Sequence of chain 1.A:
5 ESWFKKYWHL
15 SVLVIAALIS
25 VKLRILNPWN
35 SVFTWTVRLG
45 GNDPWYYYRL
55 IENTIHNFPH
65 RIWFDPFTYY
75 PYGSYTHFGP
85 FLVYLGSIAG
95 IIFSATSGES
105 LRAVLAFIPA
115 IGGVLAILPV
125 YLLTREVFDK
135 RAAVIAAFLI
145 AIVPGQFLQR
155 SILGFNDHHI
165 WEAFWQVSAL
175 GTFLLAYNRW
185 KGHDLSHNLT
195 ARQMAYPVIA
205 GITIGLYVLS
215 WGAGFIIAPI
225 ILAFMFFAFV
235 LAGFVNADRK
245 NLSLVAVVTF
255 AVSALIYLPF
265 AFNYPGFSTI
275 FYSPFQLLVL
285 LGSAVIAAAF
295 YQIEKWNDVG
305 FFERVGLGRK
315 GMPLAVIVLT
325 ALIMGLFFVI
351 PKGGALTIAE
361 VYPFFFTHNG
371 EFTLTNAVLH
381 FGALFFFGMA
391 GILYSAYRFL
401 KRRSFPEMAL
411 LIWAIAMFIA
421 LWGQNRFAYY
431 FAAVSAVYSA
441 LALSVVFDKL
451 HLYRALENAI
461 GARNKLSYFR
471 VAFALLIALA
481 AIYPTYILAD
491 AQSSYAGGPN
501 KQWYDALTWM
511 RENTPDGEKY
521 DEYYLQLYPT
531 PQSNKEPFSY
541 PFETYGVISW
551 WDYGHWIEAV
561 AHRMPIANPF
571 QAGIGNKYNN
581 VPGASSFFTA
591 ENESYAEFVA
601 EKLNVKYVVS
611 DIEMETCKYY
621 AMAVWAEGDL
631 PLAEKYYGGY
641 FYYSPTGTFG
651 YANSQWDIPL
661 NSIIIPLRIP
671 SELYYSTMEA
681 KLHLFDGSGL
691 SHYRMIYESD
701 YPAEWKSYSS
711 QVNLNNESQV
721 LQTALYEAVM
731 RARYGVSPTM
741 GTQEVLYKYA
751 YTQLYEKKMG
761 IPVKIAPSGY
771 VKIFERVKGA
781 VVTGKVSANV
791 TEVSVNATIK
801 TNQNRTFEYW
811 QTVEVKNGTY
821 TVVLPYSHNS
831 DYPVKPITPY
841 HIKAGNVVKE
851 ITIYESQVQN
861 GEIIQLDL

A small-molecule ligand and the protein it binds are described below.
Small molecule (SMILES): CC(C)[C@H](NC(=O)[C@H](CC(N)=O)NC(=O)[C@H](Cc1ccc(O)cc1)NC(=O)[C@@H](N)CCCN=C(N)N)C(=O)N[C@H](C(=O)N[C@@H](C)C(=O)N[C@H](C=O)CS)[C@@H](C)O

Binding-site contacts:
Ligand atom CA contacts residue CYS617 of chain 1.A at 3.8 Å (hydrophobic).
Ligand atom CG2 contacts residue ASN46 of chain 1.A at 3.2 Å.
Ligand atom CE1 contacts residue GLN153 of chain 1.A at 3.9 Å.
Ligand atom CG contacts residue GLU360 of chain 1.A at 3.2 Å.
Ligand atom O contacts residue GLN150 of chain 1.A at 3.9 Å.
Ligand atom CG2 contacts residue ASP552 of chain 1.A at 3.6 Å.
Ligand atom C contacts residue ARG154 of chain 1.A at 4.0 Å.
Ligand atom O contacts residue ALA359 of chain 1.A at 3.3 Å (h-bond).
Ligand atom O contacts residue TRP551 of chain 1.A at 3.2 Å.
Ligand atom NH1 contacts residue GLN153 of chain 1.A at 4.0 Å.
Ligand atom N contacts residue GLU360 of chain 1.A at 3.2 Å.
Ligand atom CA contacts residue ALA359 of chain 1.A at 3.8 Å (hydrophobic).
Ligand atom N contacts residue ASP552 of chain 1.A at 3.3 Å (salt-bridge).
Ligand atom CB contacts residue THR357 of chain 1.A at 3.6 Å.
Ligand atom O contacts residue CYS617 of chain 1.A at 3.5 Å.
Ligand atom O contacts residue CYS617 of chain 1.A at 3.8 Å.
Ligand atom CG2 contacts residue TRP550 of chain 1.A at 3.4 Å (hydrophobic).
Ligand atom ND2 contacts residue GLU360 of chain 1.A at 2.9 Å (salt-bridge).
Ligand atom CG contacts residue ASP47 of chain 1.A at 3.8 Å.
Ligand atom O contacts residue ARG154 of chain 1.A at 2.8 Å (salt-bridge).
Ligand atom CA contacts residue THR357 of chain 1.A at 4.0 Å.
Ligand atom OD1 contacts residue MG1 of chain 1.C at 3.7 Å.
Ligand atom OG1 contacts residue TRP550 of chain 1.A at 3.5 Å (h-bond).
Ligand atom OG1 contacts residue LYS618 of chain 1.A at 3.3 Å.
Ligand atom OD1 contacts residue GLU360 of chain 1.A at 2.8 Å (salt-bridge).
Ligand atom O contacts residue ASP552 of chain 1.A at 3.8 Å.
Ligand atom CB contacts residue ASP552 of chain 1.A at 3.5 Å.
Ligand atom C contacts residue CYS617 of chain 1.A at 3.5 Å (hydrophobic).
Ligand atom O contacts residue GLU360 of chain 1.A at 3.6 Å.
Ligand atom O contacts residue ASN46 of chain 1.A at 3.6 Å.
Ligand atom CZ contacts residue GLN153 of chain 1.A at 3.7 Å.
Ligand atom CG1 contacts residue LYS618 of chain 1.A at 3.4 Å.
Ligand atom CA contacts residue GLU360 of chain 1.A at 3.9 Å.
Ligand atom OH contacts residue GLN153 of chain 1.A at 3.0 Å (h-bond).
Ligand atom OG1 contacts residue ASP552 of chain 1.A at 2.3 Å (salt-bridge).
Ligand atom CG2 contacts residue TRP551 of chain 1.A at 3.4 Å (hydrophobic).
Ligand atom OD1 contacts residue ASP47 of chain 1.A at 2.6 Å (salt-bridge).
Ligand atom CB contacts residue GLY45 of chain 1.A at 3.9 Å.
Ligand atom CD1 contacts residue PHE159 of chain 1.A at 3.4 Å (hydrophobic).
Ligand atom N contacts residue THR357 of chain 1.A at 3.2 Å (h-bond).